A protein and the small-molecule ligand that binds it are described below.
Small molecule (SMILES): Nc1ncnc2c1ncn2[C@@H]1O[C@H](CO[P](=O)(O)O[P](=O)(O)NP(=O)(O)O)[C@@H](O)[C@H]1O

Sequence of chain 1.C:
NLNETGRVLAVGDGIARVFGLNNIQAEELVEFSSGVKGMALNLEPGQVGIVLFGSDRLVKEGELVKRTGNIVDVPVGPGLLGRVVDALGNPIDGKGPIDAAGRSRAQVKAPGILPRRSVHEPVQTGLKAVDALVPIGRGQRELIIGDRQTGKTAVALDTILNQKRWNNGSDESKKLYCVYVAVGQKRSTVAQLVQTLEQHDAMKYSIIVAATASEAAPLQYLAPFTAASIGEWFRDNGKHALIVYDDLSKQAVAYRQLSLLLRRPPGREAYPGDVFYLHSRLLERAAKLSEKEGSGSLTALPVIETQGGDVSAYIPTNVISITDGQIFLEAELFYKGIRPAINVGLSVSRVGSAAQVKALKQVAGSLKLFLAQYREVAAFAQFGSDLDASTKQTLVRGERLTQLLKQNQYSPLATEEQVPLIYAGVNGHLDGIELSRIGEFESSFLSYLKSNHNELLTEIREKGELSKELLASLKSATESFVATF

Sequence of chain 1.D:
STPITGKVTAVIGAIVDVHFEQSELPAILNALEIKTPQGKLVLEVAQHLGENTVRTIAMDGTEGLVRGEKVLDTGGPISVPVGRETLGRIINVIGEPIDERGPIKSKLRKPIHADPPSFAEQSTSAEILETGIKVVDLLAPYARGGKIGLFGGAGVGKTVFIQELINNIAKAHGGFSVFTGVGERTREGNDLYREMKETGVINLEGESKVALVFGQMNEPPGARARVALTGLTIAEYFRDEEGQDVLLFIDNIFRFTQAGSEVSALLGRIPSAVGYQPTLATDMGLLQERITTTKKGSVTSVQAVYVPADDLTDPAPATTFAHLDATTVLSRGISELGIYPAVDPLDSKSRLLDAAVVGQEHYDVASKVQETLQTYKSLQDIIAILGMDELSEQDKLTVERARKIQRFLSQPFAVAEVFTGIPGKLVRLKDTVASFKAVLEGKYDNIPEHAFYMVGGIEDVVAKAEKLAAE

Binding-site contacts:
Ligand atom O2B contacts residue GLY160 of chain 1.D at 3.2 Å (h-bond).
Ligand atom N6 contacts residue PHE418 of chain 1.D at 3.5 Å.
Ligand atom PA contacts residue GLY162 of chain 1.D at 3.5 Å.
Ligand atom O2A contacts residue VAL165 of chain 1.D at 2.8 Å (h-bond).
Ligand atom O2A contacts residue THR164 of chain 1.D at 3.0 Å (h-bond).
Ligand atom PG contacts residue MG1 of chain 1.AA at 3.2 Å.
Ligand atom N7 contacts residue VAL165 of chain 1.D at 3.2 Å.
Ligand atom C6 contacts residue TYR345 of chain 1.D at 3.2 Å (hydrophobic).
Ligand atom N1 contacts residue TYR345 of chain 1.D at 3.3 Å.
Ligand atom PB contacts residue LYS163 of chain 1.D at 3.6 Å.
Ligand atom N3B contacts residue ARG375 of chain 1.C at 3.2 Å (salt-bridge).
Ligand atom O1A contacts residue MG1 of chain 1.AA at 3.3 Å.
Ligand atom O1G contacts residue THR164 of chain 1.D at 3.5 Å (h-bond).
Ligand atom O1G contacts residue GLU189 of chain 1.D at 3.2 Å (salt-bridge).
Ligand atom O2A contacts residue LYS163 of chain 1.D at 3.2 Å (salt-bridge).
Ligand atom O3G contacts residue LYS163 of chain 1.D at 2.6 Å (salt-bridge).
Ligand atom N7 contacts residue TYR345 of chain 1.D at 3.5 Å.
Ligand atom O5' contacts residue GLY162 of chain 1.D at 3.5 Å.
Ligand atom O3A contacts residue GLY160 of chain 1.D at 3.2 Å.
Ligand atom N6 contacts residue TYR345 of chain 1.D at 2.9 Å.
Ligand atom O2G contacts residue SER346 of chain 1.C at 3.4 Å (h-bond).
Ligand atom O3G contacts residue GLY160 of chain 1.D at 3.4 Å (h-bond).
Ligand atom N3B contacts residue MG1 of chain 1.AA at 2.8 Å.
Ligand atom C8 contacts residue VAL165 of chain 1.D at 3.4 Å (hydrophobic).
Ligand atom O1B contacts residue THR164 of chain 1.D at 2.8 Å (h-bond).
Ligand atom O2A contacts residue GLY162 of chain 1.D at 3.0 Å.
Ligand atom C5' contacts residue ARG375 of chain 1.C at 3.2 Å.
Ligand atom O3' contacts residue ARG375 of chain 1.C at 3.0 Å.
Ligand atom O2B contacts residue LYS163 of chain 1.D at 3.1 Å (salt-bridge).
Ligand atom O2B contacts residue VAL161 of chain 1.D at 3.2 Å (h-bond).
Ligand atom O1A contacts residue ARG375 of chain 1.C at 2.9 Å (salt-bridge).
Ligand atom O1B contacts residue MG1 of chain 1.AA at 2.8 Å.
Ligand atom N3B contacts residue GLY160 of chain 1.D at 3.5 Å (h-bond).
Ligand atom O1G contacts residue MG1 of chain 1.AA at 2.7 Å.
Ligand atom C8 contacts residue GLY162 of chain 1.D at 3.2 Å.
Ligand atom O1B contacts residue LYS163 of chain 1.D at 3.3 Å (salt-bridge).
Ligand atom O3A contacts residue GLY162 of chain 1.D at 3.4 Å (h-bond).
Ligand atom O2G contacts residue ARG190 of chain 1.D at 2.9 Å (salt-bridge).
Ligand atom C5 contacts residue TYR345 of chain 1.D at 3.2 Å (hydrophobic).
Ligand atom O2B contacts residue GLY162 of chain 1.D at 3.4 Å (h-bond).